Binding-site contacts:
Ligand atom C contacts residue GLY94 of chain 1.L at 4.2 Å.
Ligand atom O contacts residue SER62 of chain 1.L at 2.3 Å (h-bond).
Ligand atom N contacts residue GLU63 of chain 1.L at 2.8 Å (salt-bridge).
Ligand atom CG contacts residue THR95 of chain 1.L at 4.2 Å.
Ligand atom OE1 contacts residue ALA120 of chain 1.L at 3.0 Å (h-bond).
Ligand atom OXT contacts residue GLU63 of chain 1.L at 3.5 Å (salt-bridge).
Ligand atom O contacts residue ASP96 of chain 1.L at 3.5 Å (salt-bridge).
Ligand atom CB contacts residue ASP96 of chain 1.L at 3.2 Å.
Ligand atom CD contacts residue ALA120 of chain 1.L at 3.6 Å (hydrophobic).
Ligand atom OXT contacts residue SER62 of chain 1.L at 3.0 Å (h-bond).
Ligand atom OXT contacts residue GLY94 of chain 1.L at 4.0 Å.
Ligand atom OE2 contacts residue THR95 of chain 1.L at 3.0 Å (h-bond).
Ligand atom CA contacts residue GLU63 of chain 1.L at 3.6 Å.
Ligand atom CD contacts residue THR15 of chain 1.L at 3.2 Å.
Ligand atom OE2 contacts residue THR15 of chain 1.L at 3.4 Å (h-bond).
Ligand atom CG contacts residue THR15 of chain 1.L at 2.9 Å.
Ligand atom OE1 contacts residue THR15 of chain 1.L at 3.9 Å.
Ligand atom O contacts residue GLU63 of chain 1.L at 3.7 Å.
Ligand atom O contacts residue THR95 of chain 1.L at 3.5 Å (h-bond).
Ligand atom OXT contacts residue GLY61 of chain 1.L at 3.4 Å.
Ligand atom OXT contacts residue GLY13 of chain 1.L at 4.4 Å.
Ligand atom O contacts residue GLY94 of chain 1.L at 3.6 Å.
Ligand atom CA contacts residue THR15 of chain 1.L at 4.4 Å.
Ligand atom C contacts residue THR95 of chain 1.L at 4.4 Å.
Ligand atom N contacts residue ASP96 of chain 1.L at 2.7 Å (salt-bridge).
Ligand atom C contacts residue GLY61 of chain 1.L at 4.4 Å.
Ligand atom CB contacts residue THR95 of chain 1.L at 4.2 Å.
Ligand atom CD contacts residue THR95 of chain 1.L at 3.1 Å.
Ligand atom CA contacts residue ASP96 of chain 1.L at 3.4 Å.
Ligand atom OE2 contacts residue GLY94 of chain 1.L at 3.6 Å.
Ligand atom OE1 contacts residue MET121 of chain 1.L at 4.1 Å.
Ligand atom OE1 contacts residue THR95 of chain 1.L at 2.6 Å (h-bond).
Ligand atom C contacts residue SER62 of chain 1.L at 3.3 Å.
Ligand atom C contacts residue GLU63 of chain 1.L at 3.3 Å.
Ligand atom CB contacts residue THR15 of chain 1.L at 4.2 Å.
Ligand atom OE2 contacts residue ALA120 of chain 1.L at 3.8 Å.
Ligand atom N contacts residue SER254 of chain 1.J at 4.0 Å.
Ligand atom C contacts residue ASP96 of chain 1.L at 3.9 Å.
Ligand atom OXT contacts residue GLY14 of chain 1.L at 4.3 Å.

This protein binds this small molecule.
Small molecule (SMILES): N[C@@H](CCC(=O)O)C(=O)O

Sequence of chain 1.L:
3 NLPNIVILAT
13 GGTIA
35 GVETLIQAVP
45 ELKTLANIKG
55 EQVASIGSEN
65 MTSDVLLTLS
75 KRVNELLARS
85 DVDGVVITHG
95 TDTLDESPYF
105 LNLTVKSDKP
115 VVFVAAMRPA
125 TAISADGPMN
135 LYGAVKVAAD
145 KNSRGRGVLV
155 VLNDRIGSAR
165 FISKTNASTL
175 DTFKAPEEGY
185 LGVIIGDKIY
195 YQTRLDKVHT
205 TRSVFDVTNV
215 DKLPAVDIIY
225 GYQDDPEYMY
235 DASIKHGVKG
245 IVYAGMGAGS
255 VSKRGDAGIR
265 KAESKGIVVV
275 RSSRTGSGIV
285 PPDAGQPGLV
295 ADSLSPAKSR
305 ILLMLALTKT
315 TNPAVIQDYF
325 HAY

Sequence of chain 1.J:
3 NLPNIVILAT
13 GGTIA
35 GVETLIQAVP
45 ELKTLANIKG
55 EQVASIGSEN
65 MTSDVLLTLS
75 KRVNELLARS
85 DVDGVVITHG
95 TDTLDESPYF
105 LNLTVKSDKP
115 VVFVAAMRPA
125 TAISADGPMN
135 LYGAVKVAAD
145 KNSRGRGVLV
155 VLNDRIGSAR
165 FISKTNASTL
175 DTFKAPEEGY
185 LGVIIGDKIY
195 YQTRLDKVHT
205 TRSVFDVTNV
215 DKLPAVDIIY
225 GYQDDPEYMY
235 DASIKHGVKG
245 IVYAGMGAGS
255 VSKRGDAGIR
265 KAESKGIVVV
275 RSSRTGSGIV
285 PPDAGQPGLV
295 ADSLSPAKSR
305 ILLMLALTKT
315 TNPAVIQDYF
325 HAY